Binding-site contacts:
Ligand atom C8 contacts residue TYR305 of chain 1.C at 4.0 Å (hydrophobic).
Ligand atom C7 contacts residue ASN326 of chain 1.C at 3.7 Å.
Ligand atom O6 contacts residue ASP307 of chain 1.C at 2.7 Å (salt-bridge).
Ligand atom O7 contacts residue ASN326 of chain 1.C at 3.9 Å.
Ligand atom C5 contacts residue ASN326 of chain 1.C at 3.6 Å.
Ligand atom C8 contacts residue ILE327 of chain 1.C at 3.4 Å (hydrophobic).
Ligand atom C1 contacts residue ASP307 of chain 1.C at 4.2 Å.
Ligand atom C6 contacts residue ASP307 of chain 1.C at 3.9 Å.
Ligand atom C8 contacts residue THR328 of chain 1.C at 4.4 Å.
Ligand atom C2 contacts residue ASN326 of chain 1.C at 2.6 Å.
Ligand atom C4 contacts residue ASN326 of chain 1.C at 4.3 Å.
Ligand atom C1 contacts residue ASN326 of chain 1.C at 1.4 Å.
Ligand atom C5 contacts residue ASP307 of chain 1.C at 4.3 Å.
Ligand atom N2 contacts residue ILE327 of chain 1.C at 4.4 Å.
Ligand atom C7 contacts residue TYR305 of chain 1.C at 3.9 Å (hydrophobic).
Ligand atom O5 contacts residue ASN326 of chain 1.C at 2.2 Å (h-bond).
Ligand atom N2 contacts residue ASN326 of chain 1.C at 3.1 Å (h-bond).
Ligand atom O7 contacts residue TYR305 of chain 1.C at 3.8 Å.
Ligand atom C7 contacts residue ILE327 of chain 1.C at 4.4 Å (hydrophobic).
Ligand atom O6 contacts residue ASN326 of chain 1.C at 4.3 Å.
Ligand atom O5 contacts residue ASP307 of chain 1.C at 3.3 Å (salt-bridge).
Ligand atom C3 contacts residue ASN326 of chain 1.C at 3.9 Å.

The small molecule below binds the protein below.
Small molecule (SMILES): CC(=O)N[C@@H]1[C@@H](O)[C@H](O)[C@@H](CO)O[C@H]1O

Sequence of chain 1.C:
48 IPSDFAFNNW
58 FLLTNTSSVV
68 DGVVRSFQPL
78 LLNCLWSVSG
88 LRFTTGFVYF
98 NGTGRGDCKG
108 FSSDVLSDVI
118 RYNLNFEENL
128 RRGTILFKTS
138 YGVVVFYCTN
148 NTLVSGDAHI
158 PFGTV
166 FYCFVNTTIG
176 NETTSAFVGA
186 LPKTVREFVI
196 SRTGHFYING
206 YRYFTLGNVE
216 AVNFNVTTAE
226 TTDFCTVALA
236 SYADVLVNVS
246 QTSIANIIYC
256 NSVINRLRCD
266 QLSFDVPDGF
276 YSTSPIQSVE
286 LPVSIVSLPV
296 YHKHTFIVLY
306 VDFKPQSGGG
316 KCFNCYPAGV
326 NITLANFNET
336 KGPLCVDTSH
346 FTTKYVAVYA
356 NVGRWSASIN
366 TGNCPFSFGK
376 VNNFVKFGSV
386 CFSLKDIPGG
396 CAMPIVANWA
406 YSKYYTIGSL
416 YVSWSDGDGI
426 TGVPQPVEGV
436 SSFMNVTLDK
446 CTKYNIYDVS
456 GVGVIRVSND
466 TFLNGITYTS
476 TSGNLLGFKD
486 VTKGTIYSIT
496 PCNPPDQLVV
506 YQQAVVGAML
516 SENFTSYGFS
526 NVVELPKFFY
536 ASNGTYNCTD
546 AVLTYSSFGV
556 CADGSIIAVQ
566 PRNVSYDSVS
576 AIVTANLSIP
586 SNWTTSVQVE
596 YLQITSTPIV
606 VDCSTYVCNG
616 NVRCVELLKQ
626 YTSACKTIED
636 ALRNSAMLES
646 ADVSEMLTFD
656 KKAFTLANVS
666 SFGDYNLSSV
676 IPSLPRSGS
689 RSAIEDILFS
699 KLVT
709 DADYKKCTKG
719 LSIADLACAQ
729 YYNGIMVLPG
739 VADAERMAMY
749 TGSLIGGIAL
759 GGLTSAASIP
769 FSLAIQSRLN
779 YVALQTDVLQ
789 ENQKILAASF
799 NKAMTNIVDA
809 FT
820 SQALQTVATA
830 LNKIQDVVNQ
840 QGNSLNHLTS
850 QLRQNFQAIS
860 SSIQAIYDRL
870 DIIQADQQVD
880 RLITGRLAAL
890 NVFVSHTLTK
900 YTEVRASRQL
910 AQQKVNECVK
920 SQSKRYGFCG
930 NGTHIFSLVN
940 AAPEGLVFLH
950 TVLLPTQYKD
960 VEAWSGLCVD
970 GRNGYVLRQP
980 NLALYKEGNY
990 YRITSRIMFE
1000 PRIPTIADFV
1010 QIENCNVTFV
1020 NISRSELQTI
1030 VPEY